Binding-site contacts:
Ligand atom N9 contacts residue THR259 of chain 1.G at 3.3 Å.
Ligand atom C2 contacts residue THR259 of chain 1.G at 3.7 Å.
Ligand atom C4' contacts residue B121 of chain 1.IA at 3.6 Å.
Ligand atom C4' contacts residue THR222 of chain 1.G at 3.5 Å.
Ligand atom N3 contacts residue THR259 of chain 1.G at 3.6 Å.
Ligand atom O4' contacts residue THR222 of chain 1.G at 3.4 Å.
Ligand atom N7 contacts residue SER301 of chain 1.G at 3.0 Å (h-bond).
Ligand atom N1 contacts residue GLY261 of chain 1.G at 3.7 Å.
Ligand atom C5' contacts residue SER301 of chain 1.G at 3.6 Å.
Ligand atom C4 contacts residue B121 of chain 1.IA at 3.4 Å.
Ligand atom C5' contacts residue B121 of chain 1.IA at 3.2 Å.
Ligand atom O2' contacts residue THR222 of chain 1.G at 3.4 Å (h-bond).
Ligand atom C6 contacts residue SER260 of chain 1.G at 3.2 Å.
Ligand atom N7 contacts residue VAL300 of chain 1.G at 3.3 Å.
Ligand atom C2' contacts residue SER224 of chain 1.G at 3.2 Å.
Ligand atom N9 contacts residue B121 of chain 1.IA at 3.4 Å.
Ligand atom C2 contacts residue VAL225 of chain 1.G at 3.6 Å (hydrophobic).
Ligand atom C5 contacts residue B121 of chain 1.IA at 3.4 Å.
Ligand atom C1' contacts residue THR259 of chain 1.G at 3.5 Å.
Ligand atom C8 contacts residue B121 of chain 1.IA at 3.4 Å.
Ligand atom C4 contacts residue THR259 of chain 1.G at 3.4 Å.
Ligand atom N7 contacts residue B121 of chain 1.IA at 3.4 Å.
Ligand atom C1' contacts residue SER224 of chain 1.G at 3.4 Å.
Ligand atom C8 contacts residue VAL300 of chain 1.G at 3.4 Å (hydrophobic).
Ligand atom C2 contacts residue SER260 of chain 1.G at 3.6 Å.
Ligand atom C5' contacts residue PHE374 of chain 1.G at 3.6 Å (hydrophobic).
Ligand atom O2' contacts residue B121 of chain 1.IA at 3.0 Å (h-bond).
Ligand atom N6 contacts residue SER299 of chain 1.G at 3.1 Å (h-bond).
Ligand atom N3 contacts residue SER224 of chain 1.G at 2.9 Å (h-bond).
Ligand atom O3' contacts residue B121 of chain 1.IA at 2.8 Å (h-bond).
Ligand atom O2' contacts residue SER224 of chain 1.G at 2.7 Å (h-bond).
Ligand atom N6 contacts residue SER260 of chain 1.G at 3.5 Å (h-bond).
Ligand atom C8 contacts residue SER301 of chain 1.G at 3.1 Å.
Ligand atom C5 contacts residue SER260 of chain 1.G at 3.5 Å.
Ligand atom C3' contacts residue B121 of chain 1.IA at 3.4 Å.
Ligand atom N1 contacts residue SER260 of chain 1.G at 3.3 Å.
Ligand atom N6 contacts residue GLY261 of chain 1.G at 3.0 Å (h-bond).
Ligand atom C4 contacts residue SER224 of chain 1.G at 3.7 Å.
Ligand atom N1 contacts residue SER264 of chain 1.G at 3.6 Å.
Ligand atom N6 contacts residue SER264 of chain 1.G at 3.5 Å.

A small-molecule ligand and the protein it binds are described below.
Small molecule (SMILES): C[C@H]1O[C@@H](n2cnc3c(N)ncnc32)[C@H](O)[C@@H]1O

Sequence of chain 1.G:
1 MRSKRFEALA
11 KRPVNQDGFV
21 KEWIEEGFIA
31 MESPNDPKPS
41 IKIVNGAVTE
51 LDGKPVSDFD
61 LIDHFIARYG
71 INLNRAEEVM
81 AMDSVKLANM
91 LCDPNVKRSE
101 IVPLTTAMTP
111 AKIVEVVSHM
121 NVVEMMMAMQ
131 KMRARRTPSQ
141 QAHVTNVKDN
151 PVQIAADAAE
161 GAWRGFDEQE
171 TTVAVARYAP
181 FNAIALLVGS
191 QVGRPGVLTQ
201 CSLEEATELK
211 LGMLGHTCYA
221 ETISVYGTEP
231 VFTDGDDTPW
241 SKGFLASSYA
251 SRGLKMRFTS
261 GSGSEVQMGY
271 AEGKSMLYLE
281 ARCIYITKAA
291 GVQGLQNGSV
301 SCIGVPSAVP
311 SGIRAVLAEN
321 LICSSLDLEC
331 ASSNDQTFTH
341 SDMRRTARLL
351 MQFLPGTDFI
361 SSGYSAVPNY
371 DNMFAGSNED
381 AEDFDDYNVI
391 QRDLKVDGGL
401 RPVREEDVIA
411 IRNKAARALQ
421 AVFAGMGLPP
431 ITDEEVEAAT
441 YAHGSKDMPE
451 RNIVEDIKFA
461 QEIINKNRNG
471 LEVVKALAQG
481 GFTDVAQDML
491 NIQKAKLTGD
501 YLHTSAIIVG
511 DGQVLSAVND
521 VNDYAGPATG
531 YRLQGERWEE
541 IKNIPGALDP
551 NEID